Binding-site contacts:
Ligand atom C5 contacts residue ASN714 of chain 1.A at 3.7 Å.
Ligand atom C2 contacts residue GLN1068 of chain 1.A at 4.0 Å.
Ligand atom C8 contacts residue ASN714 of chain 1.A at 4.4 Å.
Ligand atom C8 contacts residue THR713 of chain 1.A at 4.4 Å.
Ligand atom O5 contacts residue GLN1068 of chain 1.A at 3.4 Å (h-bond).
Ligand atom C7 contacts residue LEU919 of chain 1.A at 4.0 Å (hydrophobic).
Ligand atom C2 contacts residue ASN714 of chain 1.A at 2.5 Å.
Ligand atom O7 contacts residue ASN714 of chain 1.A at 3.2 Å (h-bond).
Ligand atom O5 contacts residue ASN714 of chain 1.A at 2.4 Å (h-bond).
Ligand atom C6 contacts residue GLN923 of chain 1.A at 4.0 Å.
Ligand atom C5 contacts residue LEU919 of chain 1.A at 3.8 Å (hydrophobic).
Ligand atom O4 contacts residue LEU919 of chain 1.A at 3.8 Å.
Ligand atom C7 contacts residue ASN714 of chain 1.A at 3.3 Å.
Ligand atom C3 contacts residue ASN714 of chain 1.A at 3.8 Å.
Ligand atom C1 contacts residue LEU919 of chain 1.A at 4.3 Å (hydrophobic).
Ligand atom C6 contacts residue LEU919 of chain 1.A at 4.3 Å (hydrophobic).
Ligand atom C8 contacts residue LEU919 of chain 1.A at 4.4 Å (hydrophobic).
Ligand atom C1 contacts residue ASN714 of chain 1.A at 1.4 Å.
Ligand atom N2 contacts residue ASN714 of chain 1.A at 2.9 Å (h-bond).
Ligand atom C1 contacts residue GLN1068 of chain 1.A at 3.4 Å.
Ligand atom O5 contacts residue GLN923 of chain 1.A at 4.4 Å.
Ligand atom C4 contacts residue LEU919 of chain 1.A at 4.3 Å (hydrophobic).
Ligand atom O7 contacts residue GLN1068 of chain 1.A at 3.7 Å.
Ligand atom C4 contacts residue ASN714 of chain 1.A at 4.2 Å.
Ligand atom C5 contacts residue GLN923 of chain 1.A at 4.1 Å.
Ligand atom O7 contacts residue LEU919 of chain 1.A at 3.4 Å.
Ligand atom C3 contacts residue LEU919 of chain 1.A at 4.3 Å (hydrophobic).
Ligand atom O6 contacts residue GLN923 of chain 1.A at 3.4 Å (h-bond).

Sequence of chain 1.A:
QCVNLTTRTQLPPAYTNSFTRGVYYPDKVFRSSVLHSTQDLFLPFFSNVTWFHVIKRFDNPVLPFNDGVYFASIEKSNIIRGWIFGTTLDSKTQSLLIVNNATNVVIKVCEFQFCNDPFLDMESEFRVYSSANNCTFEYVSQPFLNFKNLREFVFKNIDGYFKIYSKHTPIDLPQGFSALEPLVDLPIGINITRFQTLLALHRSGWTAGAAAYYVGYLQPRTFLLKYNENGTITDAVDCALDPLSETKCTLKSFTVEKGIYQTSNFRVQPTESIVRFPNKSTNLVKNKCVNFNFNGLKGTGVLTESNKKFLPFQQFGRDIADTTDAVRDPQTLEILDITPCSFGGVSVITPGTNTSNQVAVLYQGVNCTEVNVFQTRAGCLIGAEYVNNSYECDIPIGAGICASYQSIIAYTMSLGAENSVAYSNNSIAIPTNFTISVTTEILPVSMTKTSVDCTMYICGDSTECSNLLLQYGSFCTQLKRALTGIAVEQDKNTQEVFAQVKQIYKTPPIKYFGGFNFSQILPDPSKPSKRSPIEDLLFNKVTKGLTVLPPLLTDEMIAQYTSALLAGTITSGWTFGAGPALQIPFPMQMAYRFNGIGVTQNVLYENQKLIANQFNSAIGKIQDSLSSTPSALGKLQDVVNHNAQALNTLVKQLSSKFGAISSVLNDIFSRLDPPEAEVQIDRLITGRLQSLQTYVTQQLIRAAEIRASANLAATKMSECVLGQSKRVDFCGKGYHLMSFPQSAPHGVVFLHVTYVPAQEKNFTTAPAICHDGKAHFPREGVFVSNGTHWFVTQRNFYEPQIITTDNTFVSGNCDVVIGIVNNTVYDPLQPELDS

The protein below binds the small molecule below.
Small molecule (SMILES): CC(=O)N[C@H]1[C@H](O[C@H]2[C@H](O)[C@@H](NC(C)=O)CO[C@@H]2CO)O[C@H](CO)[C@@H](O)[C@@H]1O